Sequence of chain 1.C:
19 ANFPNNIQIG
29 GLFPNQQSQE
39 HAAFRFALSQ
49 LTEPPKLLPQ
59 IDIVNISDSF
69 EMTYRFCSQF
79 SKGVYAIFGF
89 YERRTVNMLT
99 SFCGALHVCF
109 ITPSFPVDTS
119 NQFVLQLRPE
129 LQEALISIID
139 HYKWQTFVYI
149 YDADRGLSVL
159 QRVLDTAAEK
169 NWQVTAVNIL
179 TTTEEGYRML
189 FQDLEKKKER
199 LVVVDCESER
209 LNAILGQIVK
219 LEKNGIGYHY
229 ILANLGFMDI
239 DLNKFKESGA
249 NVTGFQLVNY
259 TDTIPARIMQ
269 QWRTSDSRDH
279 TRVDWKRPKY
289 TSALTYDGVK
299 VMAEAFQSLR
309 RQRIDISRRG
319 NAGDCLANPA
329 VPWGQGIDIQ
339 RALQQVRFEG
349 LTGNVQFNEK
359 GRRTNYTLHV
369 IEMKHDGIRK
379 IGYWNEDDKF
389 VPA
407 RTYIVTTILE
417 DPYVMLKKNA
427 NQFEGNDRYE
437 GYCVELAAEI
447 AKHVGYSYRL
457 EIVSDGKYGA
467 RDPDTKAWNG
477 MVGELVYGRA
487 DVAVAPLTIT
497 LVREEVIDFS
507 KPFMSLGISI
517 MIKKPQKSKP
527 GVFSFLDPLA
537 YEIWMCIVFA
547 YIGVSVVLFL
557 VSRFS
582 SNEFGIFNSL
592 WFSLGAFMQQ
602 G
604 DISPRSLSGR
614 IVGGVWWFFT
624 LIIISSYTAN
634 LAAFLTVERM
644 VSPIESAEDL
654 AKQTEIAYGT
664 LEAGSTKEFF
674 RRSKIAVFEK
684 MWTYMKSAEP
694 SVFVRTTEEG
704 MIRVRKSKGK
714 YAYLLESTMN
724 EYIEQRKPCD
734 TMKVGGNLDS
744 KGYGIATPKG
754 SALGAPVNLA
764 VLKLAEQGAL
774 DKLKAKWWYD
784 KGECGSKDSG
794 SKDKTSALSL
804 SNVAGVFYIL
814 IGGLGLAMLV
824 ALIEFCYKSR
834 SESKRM

This small molecule binds to this protein.
Small molecule (SMILES): O=c1[nH]c2cc(C(F)(F)F)c(N3CCOCC3)cc2n(CP(=O)(O)O)c1=O

Binding-site contacts:
Ligand atom OAE contacts residue GLY667 of chain 1.C at 3.3 Å.
Ligand atom CAS contacts residue TYR746 of chain 1.C at 3.6 Å (hydrophobic).
Ligand atom FAF contacts residue TYR746 of chain 1.C at 3.3 Å.
Ligand atom CAV contacts residue TYR746 of chain 1.C at 4.0 Å (hydrophobic).
Ligand atom NAY contacts residue TYR464 of chain 1.C at 3.6 Å.
Ligand atom FAH contacts residue GLU416 of chain 1.C at 4.2 Å.
Ligand atom CAZ contacts residue TYR746 of chain 1.C at 3.6 Å (hydrophobic).
Ligand atom CAT contacts residue ARG499 of chain 1.C at 3.9 Å.
Ligand atom CAJ contacts residue TYR464 of chain 1.C at 3.7 Å (hydrophobic).
Ligand atom CAU contacts residue TYR464 of chain 1.C at 3.6 Å (hydrophobic).
Ligand atom OAC contacts residue GLY667 of chain 1.C at 3.4 Å.
Ligand atom CAT contacts residue THR494 of chain 1.C at 3.2 Å.
Ligand atom NAP contacts residue TYR464 of chain 1.C at 3.5 Å.
Ligand atom OAC contacts residue SER668 of chain 1.C at 3.3 Å (h-bond).
Ligand atom OAA contacts residue LEU493 of chain 1.C at 3.7 Å.
Ligand atom OAB contacts residue ARG499 of chain 1.C at 3.7 Å.
Ligand atom OAQ contacts residue THR700 of chain 1.C at 3.6 Å (h-bond).
Ligand atom OAD contacts residue SER668 of chain 1.C at 2.6 Å (h-bond).
Ligand atom OAE contacts residue SER668 of chain 1.C at 2.5 Å (h-bond).
Ligand atom CAV contacts residue THR494 of chain 1.C at 3.7 Å.
Ligand atom CAV contacts residue PRO492 of chain 1.C at 4.1 Å (hydrophobic).
Ligand atom CAU contacts residue THR494 of chain 1.C at 4.1 Å.
Ligand atom NAP contacts residue THR494 of chain 1.C at 3.0 Å (h-bond).
Ligand atom FAG contacts residue TYR746 of chain 1.C at 3.4 Å.
Ligand atom PBA contacts residue GLY667 of chain 1.C at 4.0 Å.
Ligand atom NAP contacts residue PRO492 of chain 1.C at 3.7 Å.
Ligand atom OAA contacts residue ARG499 of chain 1.C at 2.7 Å (salt-bridge).
Ligand atom CAT contacts residue TYR464 of chain 1.C at 3.5 Å (hydrophobic).
Ligand atom CAW contacts residue TYR464 of chain 1.C at 3.4 Å (hydrophobic).
Ligand atom FAG contacts residue PRO492 of chain 1.C at 3.3 Å.
Ligand atom CAL contacts residue THR700 of chain 1.C at 3.8 Å.
Ligand atom PBA contacts residue SER668 of chain 1.C at 3.4 Å.
Ligand atom FAH contacts residue TYR464 of chain 1.C at 4.1 Å.
Ligand atom OAA contacts residue THR494 of chain 1.C at 3.4 Å (h-bond).
Ligand atom CAS contacts residue TYR464 of chain 1.C at 4.0 Å (hydrophobic).
Ligand atom CAI contacts residue TYR464 of chain 1.C at 3.7 Å (hydrophobic).
Ligand atom CAV contacts residue TYR464 of chain 1.C at 3.4 Å (hydrophobic).
Ligand atom CAJ contacts residue PRO492 of chain 1.C at 3.5 Å (hydrophobic).
Ligand atom CAR contacts residue TYR464 of chain 1.C at 4.0 Å (hydrophobic).
Ligand atom CAJ contacts residue TYR746 of chain 1.C at 3.3 Å (hydrophobic).